The small molecule below binds the protein below.
Small molecule (SMILES): NCCOP(=O)(O)O

Sequence of chain 1.L:
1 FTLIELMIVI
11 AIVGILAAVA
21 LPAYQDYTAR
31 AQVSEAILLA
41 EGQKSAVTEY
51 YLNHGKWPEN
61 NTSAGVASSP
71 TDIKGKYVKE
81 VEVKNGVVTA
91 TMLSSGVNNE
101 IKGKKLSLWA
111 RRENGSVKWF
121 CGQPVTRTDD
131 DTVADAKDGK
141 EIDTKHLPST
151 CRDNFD

Binding-site contacts:
Ligand atom O4 contacts residue SER68 of chain 1.L at 3.2 Å.
Ligand atom O4 contacts residue SER69 of chain 1.L at 3.4 Å (h-bond).
Ligand atom O2 contacts residue SER69 of chain 1.L at 2.8 Å (h-bond).
Ligand atom P contacts residue SER69 of chain 1.L at 3.7 Å.
Ligand atom N contacts residue SER68 of chain 1.L at 4.1 Å.
Ligand atom O1 contacts residue THR62 of chain 1.L at 4.2 Å.
Ligand atom P contacts residue SER68 of chain 1.L at 2.6 Å.
Ligand atom O3 contacts residue SER68 of chain 1.L at 3.8 Å.
Ligand atom O3 contacts residue SER69 of chain 1.L at 4.4 Å.
Ligand atom O2 contacts residue SER68 of chain 1.L at 1.5 Å.
Ligand atom O1 contacts residue SER68 of chain 1.L at 2.9 Å.
Ligand atom O2 contacts residue ALA67 of chain 1.L at 4.2 Å.